Sequence of chain 1.G:
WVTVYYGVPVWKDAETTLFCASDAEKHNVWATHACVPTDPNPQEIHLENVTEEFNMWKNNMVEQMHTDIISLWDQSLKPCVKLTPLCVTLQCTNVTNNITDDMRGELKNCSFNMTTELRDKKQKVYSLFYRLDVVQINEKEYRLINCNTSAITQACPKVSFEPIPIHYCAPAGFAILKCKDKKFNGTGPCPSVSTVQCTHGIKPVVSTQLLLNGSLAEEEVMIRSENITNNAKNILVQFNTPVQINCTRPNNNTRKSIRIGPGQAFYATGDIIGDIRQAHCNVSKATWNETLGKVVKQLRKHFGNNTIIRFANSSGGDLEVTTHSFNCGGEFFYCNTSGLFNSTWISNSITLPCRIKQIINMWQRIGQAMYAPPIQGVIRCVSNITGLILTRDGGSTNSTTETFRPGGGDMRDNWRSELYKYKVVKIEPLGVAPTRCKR

Binding-site contacts:
Ligand atom C2 contacts residue ASN300 of chain 1.G at 2.5 Å.
Ligand atom N2 contacts residue GLN298 of chain 1.G at 4.4 Å.
Ligand atom O5 contacts residue ASN300 of chain 1.G at 2.4 Å (h-bond).
Ligand atom C8 contacts residue ASN300 of chain 1.G at 3.8 Å.
Ligand atom O7 contacts residue ASN300 of chain 1.G at 3.4 Å (h-bond).
Ligand atom C8 contacts residue SER338 of chain 1.G at 3.8 Å.
Ligand atom C8 contacts residue ILE299 of chain 1.G at 4.1 Å (hydrophobic).
Ligand atom C7 contacts residue ASN300 of chain 1.G at 3.3 Å.
Ligand atom C8 contacts residue VAL337 of chain 1.G at 4.5 Å (hydrophobic).
Ligand atom C8 contacts residue GLN298 of chain 1.G at 3.1 Å.
Ligand atom C5 contacts residue ASN300 of chain 1.G at 3.7 Å.
Ligand atom C8 contacts residue ASN336 of chain 1.G at 3.4 Å.
Ligand atom O7 contacts residue ASN336 of chain 1.G at 4.5 Å.
Ligand atom C4 contacts residue ASN300 of chain 1.G at 4.2 Å.
Ligand atom C1 contacts residue ASN300 of chain 1.G at 1.5 Å.
Ligand atom C7 contacts residue ASN336 of chain 1.G at 4.3 Å.
Ligand atom C3 contacts residue ASN300 of chain 1.G at 3.8 Å.
Ligand atom N2 contacts residue ASN300 of chain 1.G at 2.9 Å (h-bond).

This protein binds this small molecule.
Small molecule (SMILES): CC(=O)N[C@@H]1[C@@H](O)[C@H](O)[C@@H](CO)O[C@H]1O